Sequence of chain 1.A:
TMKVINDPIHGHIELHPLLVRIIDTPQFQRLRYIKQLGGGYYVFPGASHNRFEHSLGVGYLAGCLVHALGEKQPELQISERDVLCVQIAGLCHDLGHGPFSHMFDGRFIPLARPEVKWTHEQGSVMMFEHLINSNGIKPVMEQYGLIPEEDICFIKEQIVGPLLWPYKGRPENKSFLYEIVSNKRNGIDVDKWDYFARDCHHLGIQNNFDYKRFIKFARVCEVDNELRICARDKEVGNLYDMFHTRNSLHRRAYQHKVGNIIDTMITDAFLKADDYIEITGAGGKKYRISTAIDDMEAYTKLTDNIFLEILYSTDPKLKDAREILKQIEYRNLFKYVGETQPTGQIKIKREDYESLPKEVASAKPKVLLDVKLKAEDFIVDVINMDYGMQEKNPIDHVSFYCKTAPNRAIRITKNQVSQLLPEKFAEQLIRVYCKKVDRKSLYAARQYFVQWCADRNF

Sequence of chain 1.B:
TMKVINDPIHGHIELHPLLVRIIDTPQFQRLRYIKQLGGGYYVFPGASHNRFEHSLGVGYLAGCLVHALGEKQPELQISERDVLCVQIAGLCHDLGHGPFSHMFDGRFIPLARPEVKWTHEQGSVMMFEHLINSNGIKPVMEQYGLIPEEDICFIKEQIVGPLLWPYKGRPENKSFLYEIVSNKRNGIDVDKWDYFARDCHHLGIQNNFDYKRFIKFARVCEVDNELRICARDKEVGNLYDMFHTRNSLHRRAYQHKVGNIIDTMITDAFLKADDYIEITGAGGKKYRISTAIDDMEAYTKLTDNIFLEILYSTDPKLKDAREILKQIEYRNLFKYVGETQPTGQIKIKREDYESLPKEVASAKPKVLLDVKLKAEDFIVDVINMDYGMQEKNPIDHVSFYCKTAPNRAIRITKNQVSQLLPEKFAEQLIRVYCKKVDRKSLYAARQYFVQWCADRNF

Binding-site contacts:
Ligand atom O2A contacts residue HIS376 of chain 1.A at 2.8 Å (h-bond).
Ligand atom C2' contacts residue PHE157 of chain 1.A at 3.6 Å (hydrophobic).
Ligand atom N3 contacts residue ARG333 of chain 1.B at 3.6 Å.
Ligand atom O3' contacts residue VAL156 of chain 1.A at 2.8 Å (h-bond).
Ligand atom C3' contacts residue VAL156 of chain 1.A at 3.6 Å (hydrophobic).
Ligand atom PB contacts residue GTP1 of chain 1.T at 3.7 Å.
Ligand atom N3 contacts residue ASN119 of chain 1.C at 3.5 Å (h-bond).
Ligand atom O2G contacts residue LYS523 of chain 1.B at 3.6 Å.
Ligand atom C2' contacts residue VAL156 of chain 1.A at 3.5 Å (hydrophobic).
Ligand atom PB contacts residue MG1 of chain 1.X at 3.3 Å.
Ligand atom O1B contacts residue MG1 of chain 1.X at 2.1 Å.
Ligand atom O4' contacts residue ARG333 of chain 1.B at 3.5 Å (salt-bridge).
Ligand atom O2G contacts residue ARG352 of chain 1.B at 3.2 Å (salt-bridge).
Ligand atom O5' contacts residue GTP1 of chain 1.T at 3.7 Å.
Ligand atom O3A contacts residue GTP1 of chain 1.T at 3.5 Å (h-bond).
Ligand atom C4 contacts residue ARG333 of chain 1.B at 3.4 Å.
Ligand atom O1G contacts residue GTP1 of chain 1.T at 2.9 Å (h-bond).
Ligand atom O1G contacts residue MG1 of chain 1.X at 2.3 Å.
Ligand atom O1A contacts residue ARG333 of chain 1.B at 3.0 Å (salt-bridge).
Ligand atom N9 contacts residue PHE157 of chain 1.A at 3.6 Å.
Ligand atom N6 contacts residue ARG372 of chain 1.A at 2.9 Å.
Ligand atom O3G contacts residue LYS354 of chain 1.B at 3.7 Å.
Ligand atom N7 contacts residue ARG333 of chain 1.B at 3.3 Å (salt-bridge).
Ligand atom N6 contacts residue ASN358 of chain 1.B at 3.8 Å.
Ligand atom C1' contacts residue PHE157 of chain 1.A at 3.4 Å (hydrophobic).
Ligand atom C6 contacts residue ARG333 of chain 1.B at 3.7 Å.
Ligand atom O3G contacts residue ARG352 of chain 1.B at 3.3 Å (salt-bridge).
Ligand atom N9 contacts residue ARG333 of chain 1.B at 3.6 Å.
Ligand atom C5 contacts residue ARG333 of chain 1.B at 3.4 Å.
Ligand atom C8 contacts residue ARG333 of chain 1.B at 3.6 Å.
Ligand atom O4' contacts residue ASN119 of chain 1.C at 3.6 Å.
Ligand atom C5' contacts residue VAL117 of chain 1.C at 3.6 Å (hydrophobic).
Ligand atom O1G contacts residue LYS523 of chain 1.B at 3.4 Å (salt-bridge).
Ligand atom PG contacts residue MG1 of chain 1.X at 3.4 Å.
Ligand atom O3B contacts residue MG1 of chain 1.X at 3.5 Å.
Ligand atom C6 contacts residue ARG372 of chain 1.A at 3.7 Å.
Ligand atom O2B contacts residue HIS376 of chain 1.A at 3.2 Å.
Ligand atom O1B contacts residue GTP1 of chain 1.T at 2.6 Å (h-bond).
Ligand atom O1A contacts residue LYS354 of chain 1.B at 3.2 Å (salt-bridge).
Ligand atom O3' contacts residue ASN119 of chain 1.C at 3.6 Å (h-bond).

The protein below binds the small molecule below.
Small molecule (SMILES): Nc1ncnc2c1ncn2[C@H]1C[C@H](O)[C@@H](CO[P](=O)(O)O[P](=O)(O)OP(=O)(O)O)O1

Sequence of chain 1.C:
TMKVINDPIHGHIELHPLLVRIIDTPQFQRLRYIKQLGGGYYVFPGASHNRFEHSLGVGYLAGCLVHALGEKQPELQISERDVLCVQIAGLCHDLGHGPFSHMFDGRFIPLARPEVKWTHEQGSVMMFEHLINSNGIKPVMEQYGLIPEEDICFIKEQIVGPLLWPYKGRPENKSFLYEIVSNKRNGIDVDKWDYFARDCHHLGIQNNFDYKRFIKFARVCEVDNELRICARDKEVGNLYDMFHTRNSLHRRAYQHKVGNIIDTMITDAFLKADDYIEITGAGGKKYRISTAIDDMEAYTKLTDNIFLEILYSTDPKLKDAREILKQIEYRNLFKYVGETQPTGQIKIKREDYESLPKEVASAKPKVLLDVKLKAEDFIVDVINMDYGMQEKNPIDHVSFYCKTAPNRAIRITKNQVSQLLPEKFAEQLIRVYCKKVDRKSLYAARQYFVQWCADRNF